Sequence of chain 2.A:
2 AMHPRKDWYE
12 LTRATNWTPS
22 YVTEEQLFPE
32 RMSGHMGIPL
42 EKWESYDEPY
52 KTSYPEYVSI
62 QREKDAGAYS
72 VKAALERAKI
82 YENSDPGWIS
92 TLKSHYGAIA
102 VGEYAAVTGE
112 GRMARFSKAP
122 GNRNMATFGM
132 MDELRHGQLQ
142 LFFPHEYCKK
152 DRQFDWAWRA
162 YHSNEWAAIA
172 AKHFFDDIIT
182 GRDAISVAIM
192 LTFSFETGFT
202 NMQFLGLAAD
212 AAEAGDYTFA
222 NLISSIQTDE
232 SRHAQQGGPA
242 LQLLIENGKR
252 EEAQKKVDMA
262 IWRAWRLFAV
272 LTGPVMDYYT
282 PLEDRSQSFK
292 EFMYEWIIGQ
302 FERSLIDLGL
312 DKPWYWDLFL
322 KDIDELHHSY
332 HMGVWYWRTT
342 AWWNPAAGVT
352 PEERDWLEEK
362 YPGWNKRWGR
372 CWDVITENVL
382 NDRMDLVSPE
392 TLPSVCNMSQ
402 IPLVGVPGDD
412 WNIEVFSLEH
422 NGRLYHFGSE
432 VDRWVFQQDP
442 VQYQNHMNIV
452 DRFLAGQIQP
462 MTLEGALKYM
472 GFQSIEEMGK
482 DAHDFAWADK

Binding-site contacts:
Ligand atom CZ contacts residue GLU134 of chain 2.A at 3.9 Å.
Ligand atom OH contacts residue GLU104 of chain 2.A at 3.2 Å (salt-bridge).
Ligand atom CB contacts residue PHE176 of chain 2.A at 2.9 Å (hydrophobic).
Ligand atom CD1 contacts residue ILE180 of chain 2.A at 4.1 Å (hydrophobic).
Ligand atom CB contacts residue GLU104 of chain 2.A at 4.2 Å.
Ligand atom CE1 contacts residue ALA107 of chain 2.A at 3.5 Å (hydrophobic).
Ligand atom CG contacts residue GLU104 of chain 2.A at 4.2 Å.
Ligand atom CB contacts residue GLY103 of chain 2.A at 4.1 Å.
Ligand atom CE1 contacts residue FE1 of chain 2.E at 4.0 Å.
Ligand atom CG contacts residue PHE176 of chain 2.A at 4.0 Å (hydrophobic).
Ligand atom OH contacts residue FE1 of chain 2.E at 2.4 Å.
Ligand atom CE2 contacts residue FE1 of chain 2.E at 3.5 Å.
Ligand atom OH contacts residue FE1 of chain 2.F at 2.3 Å.
Ligand atom CZ contacts residue GLU104 of chain 2.A at 3.1 Å.
Ligand atom CE1 contacts residue GLU104 of chain 2.A at 3.6 Å.
Ligand atom CD1 contacts residue ALA107 of chain 2.A at 4.0 Å (hydrophobic).
Ligand atom CB contacts residue ILE100 of chain 2.A at 3.9 Å (hydrophobic).
Ligand atom CZ contacts residue GLU197 of chain 2.A at 4.1 Å.
Ligand atom CD1 contacts residue PHE176 of chain 2.A at 4.2 Å (hydrophobic).
Ligand atom CD2 contacts residue GLU104 of chain 2.A at 3.7 Å.
Ligand atom CD1 contacts residue GLY103 of chain 2.A at 3.7 Å.
Ligand atom CG contacts residue GLY103 of chain 2.A at 4.3 Å.
Ligand atom OH contacts residue GLU231 of chain 2.A at 3.4 Å (salt-bridge).
Ligand atom CZ contacts residue FE1 of chain 2.F at 3.5 Å.
Ligand atom CE2 contacts residue PHE205 of chain 2.A at 4.3 Å (hydrophobic).
Ligand atom CD2 contacts residue PHE205 of chain 2.A at 4.3 Å (hydrophobic).
Ligand atom OH contacts residue GLU134 of chain 2.A at 2.9 Å (salt-bridge).
Ligand atom CE1 contacts residue GLU197 of chain 2.A at 4.3 Å.
Ligand atom CE2 contacts residue THR201 of chain 2.A at 4.3 Å.
Ligand atom CE1 contacts residue GLU134 of chain 2.A at 4.0 Å.
Ligand atom CD2 contacts residue PHE196 of chain 2.A at 4.0 Å (hydrophobic).
Ligand atom CE2 contacts residue PHE196 of chain 2.A at 4.3 Å (hydrophobic).
Ligand atom CZ contacts residue FE1 of chain 2.E at 3.1 Å.
Ligand atom CD1 contacts residue GLU104 of chain 2.A at 4.0 Å.
Ligand atom OH contacts residue GLU197 of chain 2.A at 3.2 Å (salt-bridge).
Ligand atom CE1 contacts residue FE1 of chain 2.F at 4.2 Å.
Ligand atom CD1 contacts residue PHE196 of chain 2.A at 4.2 Å (hydrophobic).
Ligand atom CE2 contacts residue GLU104 of chain 2.A at 3.2 Å.
Ligand atom CD2 contacts residue ILE100 of chain 2.A at 4.2 Å (hydrophobic).
Ligand atom CG contacts residue PHE196 of chain 2.A at 3.9 Å (hydrophobic).

The small molecule below binds the protein below.
Small molecule (SMILES): Cc1ccc(O)cc1